Sequence of chain 1.A:
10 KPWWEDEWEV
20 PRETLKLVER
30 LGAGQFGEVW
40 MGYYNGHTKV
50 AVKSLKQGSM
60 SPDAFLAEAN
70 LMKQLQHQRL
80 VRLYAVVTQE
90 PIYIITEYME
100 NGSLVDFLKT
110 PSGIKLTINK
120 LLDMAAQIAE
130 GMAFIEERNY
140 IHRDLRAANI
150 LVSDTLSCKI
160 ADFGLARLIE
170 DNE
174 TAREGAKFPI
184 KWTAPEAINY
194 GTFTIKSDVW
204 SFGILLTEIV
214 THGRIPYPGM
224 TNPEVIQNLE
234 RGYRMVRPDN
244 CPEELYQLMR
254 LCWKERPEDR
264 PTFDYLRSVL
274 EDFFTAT

Binding-site contacts:
Ligand atom CL72 contacts residue ALA160 of chain 1.A at 3.7 Å.
Ligand atom CL72 contacts residue ASP161 of chain 1.A at 3.4 Å.
Ligand atom N2 contacts residue MET98 of chain 1.A at 2.6 Å (h-bond).
Ligand atom N2 contacts residue TYR97 of chain 1.A at 3.4 Å.
Ligand atom C10 contacts residue MET98 of chain 1.A at 3.6 Å (hydrophobic).
Ligand atom C10 contacts residue ALA50 of chain 1.A at 3.8 Å (hydrophobic).
Ligand atom N1 contacts residue MET98 of chain 1.A at 2.9 Å (h-bond).
Ligand atom C75 contacts residue THR95 of chain 1.A at 3.6 Å.
Ligand atom C76 contacts residue THR95 of chain 1.A at 3.6 Å.
Ligand atom N5 contacts residue VAL38 of chain 1.A at 3.7 Å.
Ligand atom C27 contacts residue LEU30 of chain 1.A at 3.7 Å (hydrophobic).
Ligand atom O6 contacts residue VAL38 of chain 1.A at 3.6 Å.
Ligand atom C9 contacts residue ALA50 of chain 1.A at 3.7 Å (hydrophobic).
Ligand atom C21 contacts residue TYR97 of chain 1.A at 3.9 Å (hydrophobic).
Ligand atom C74 contacts residue GLU67 of chain 1.A at 3.7 Å.
Ligand atom C74 contacts residue MET71 of chain 1.A at 3.8 Å (hydrophobic).
Ligand atom C8 contacts residue THR95 of chain 1.A at 3.4 Å.
Ligand atom C9 contacts residue LEU150 of chain 1.A at 3.5 Å (hydrophobic).
Ligand atom C26 contacts residue GLY101 of chain 1.A at 3.9 Å.
Ligand atom C21 contacts residue MET98 of chain 1.A at 3.2 Å (hydrophobic).
Ligand atom C10 contacts residue LEU150 of chain 1.A at 3.5 Å (hydrophobic).
Ligand atom C73 contacts residue GLU67 of chain 1.A at 3.1 Å.
Ligand atom C21 contacts residue GLY101 of chain 1.A at 3.7 Å.
Ligand atom N1 contacts residue TYR97 of chain 1.A at 3.8 Å.
Ligand atom C10 contacts residue GLU96 of chain 1.A at 3.4 Å.
Ligand atom C2 contacts residue MET98 of chain 1.A at 3.6 Å (hydrophobic).
Ligand atom CL76 contacts residue THR95 of chain 1.A at 3.3 Å.
Ligand atom C5 contacts residue VAL38 of chain 1.A at 3.6 Å (hydrophobic).
Ligand atom C8 contacts residue LEU150 of chain 1.A at 3.7 Å (hydrophobic).
Ligand atom C22 contacts residue TYR97 of chain 1.A at 3.5 Å (hydrophobic).
Ligand atom CL76 contacts residue LYS52 of chain 1.A at 3.8 Å.
Ligand atom C28 contacts residue LEU30 of chain 1.A at 3.8 Å (hydrophobic).
Ligand atom C6 contacts residue VAL38 of chain 1.A at 3.8 Å (hydrophobic).
Ligand atom C75 contacts residue LYS52 of chain 1.A at 3.6 Å.
Ligand atom CL76 contacts residue VAL51 of chain 1.A at 3.7 Å.
Ligand atom C22 contacts residue GLY101 of chain 1.A at 3.7 Å.
Ligand atom C76 contacts residue LYS52 of chain 1.A at 3.9 Å.
Ligand atom C74 contacts residue LYS52 of chain 1.A at 3.7 Å.
Ligand atom CL76 contacts residue ALA50 of chain 1.A at 3.3 Å.
Ligand atom C22 contacts residue MET98 of chain 1.A at 3.1 Å (hydrophobic).

A protein and the small-molecule ligand that binds it are described below.
Small molecule (SMILES): CCN(CC)CCOc1ccc(Nc2ncc3c(n2)N(C)C(=O)N(c2c(Cl)cccc2Cl)C3)cc1